This protein binds this small molecule.
Small molecule (SMILES): CC(=O)N[C@@H]1[C@@H](O)[C@H](O)[C@@H](CO)O[C@H]1O

Binding-site contacts:
Ligand atom C7 contacts residue ASN47 of chain 1.B at 3.3 Å.
Ligand atom C8 contacts residue SER49 of chain 1.B at 3.1 Å.
Ligand atom C1 contacts residue ASN47 of chain 1.B at 1.4 Å.
Ligand atom C4 contacts residue ASN47 of chain 1.B at 4.2 Å.
Ligand atom C7 contacts residue SER48 of chain 1.B at 4.0 Å.
Ligand atom C8 contacts residue LEU40 of chain 1.B at 4.3 Å (hydrophobic).
Ligand atom O7 contacts residue SER48 of chain 1.B at 3.2 Å (h-bond).
Ligand atom O5 contacts residue ASN47 of chain 1.B at 2.4 Å (h-bond).
Ligand atom C5 contacts residue TYR45 of chain 1.B at 4.3 Å (hydrophobic).
Ligand atom C3 contacts residue ASN47 of chain 1.B at 3.8 Å.
Ligand atom C5 contacts residue ASN47 of chain 1.B at 3.7 Å.
Ligand atom N2 contacts residue ASN47 of chain 1.B at 2.9 Å (h-bond).
Ligand atom O6 contacts residue TYR45 of chain 1.B at 4.3 Å.
Ligand atom C7 contacts residue SER49 of chain 1.B at 4.2 Å.
Ligand atom C8 contacts residue SER48 of chain 1.B at 4.2 Å.
Ligand atom O7 contacts residue SER49 of chain 1.B at 3.8 Å.
Ligand atom O7 contacts residue ASN47 of chain 1.B at 3.0 Å (h-bond).
Ligand atom C2 contacts residue ASN47 of chain 1.B at 2.4 Å.
Ligand atom N2 contacts residue ASN42 of chain 1.B at 4.0 Å.

Sequence of chain 1.B:
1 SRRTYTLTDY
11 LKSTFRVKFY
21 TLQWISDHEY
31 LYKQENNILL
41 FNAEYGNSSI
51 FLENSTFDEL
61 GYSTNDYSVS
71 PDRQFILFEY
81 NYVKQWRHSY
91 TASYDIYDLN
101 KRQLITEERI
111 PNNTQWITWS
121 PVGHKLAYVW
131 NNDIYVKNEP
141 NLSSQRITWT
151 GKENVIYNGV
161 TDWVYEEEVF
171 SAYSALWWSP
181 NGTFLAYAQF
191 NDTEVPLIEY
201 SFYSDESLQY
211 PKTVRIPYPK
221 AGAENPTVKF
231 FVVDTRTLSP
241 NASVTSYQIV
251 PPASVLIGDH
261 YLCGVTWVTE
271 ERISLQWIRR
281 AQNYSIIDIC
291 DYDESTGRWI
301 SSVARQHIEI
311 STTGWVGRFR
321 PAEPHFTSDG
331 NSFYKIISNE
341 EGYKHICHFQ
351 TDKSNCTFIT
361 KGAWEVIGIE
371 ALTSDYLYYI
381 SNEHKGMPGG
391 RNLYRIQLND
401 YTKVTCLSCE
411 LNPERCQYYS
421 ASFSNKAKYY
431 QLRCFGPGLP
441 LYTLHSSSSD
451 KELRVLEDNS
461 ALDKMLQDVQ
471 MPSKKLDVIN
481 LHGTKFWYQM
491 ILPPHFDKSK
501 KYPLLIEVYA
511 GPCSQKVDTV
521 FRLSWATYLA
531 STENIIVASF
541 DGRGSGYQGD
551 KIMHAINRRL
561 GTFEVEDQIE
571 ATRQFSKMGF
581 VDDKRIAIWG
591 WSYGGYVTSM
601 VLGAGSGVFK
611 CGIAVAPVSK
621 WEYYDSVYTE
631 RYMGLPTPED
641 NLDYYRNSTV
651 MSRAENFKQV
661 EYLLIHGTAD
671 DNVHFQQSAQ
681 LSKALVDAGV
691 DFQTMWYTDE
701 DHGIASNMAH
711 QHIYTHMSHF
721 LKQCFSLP